Binding-site contacts:
Ligand atom N3 contacts residue LEU83 of chain 1.A at 3.9 Å.
Ligand atom O5' contacts residue ARG81 of chain 1.A at 3.3 Å (salt-bridge).
Ligand atom O4 contacts residue LEU83 of chain 1.A at 3.9 Å.
Ligand atom C5' contacts residue ARG81 of chain 1.A at 3.8 Å.
Ligand atom O5P contacts residue ARG35 of chain 1.A at 2.8 Å (salt-bridge).
Ligand atom C4 contacts residue LEU83 of chain 1.A at 3.8 Å (hydrophobic).
Ligand atom O4 contacts residue LEU37 of chain 1.A at 3.8 Å.
Ligand atom O5' contacts residue ARG35 of chain 1.A at 3.8 Å.
Ligand atom C4' contacts residue ARG81 of chain 1.A at 3.9 Å.
Ligand atom O6P contacts residue CA1 of chain 1.B at 3.2 Å.
Ligand atom C3' contacts residue LYS78 of chain 1.A at 4.0 Å.
Ligand atom P1 contacts residue TYR79 of chain 1.A at 3.7 Å.
Ligand atom O6P contacts residue TYR107 of chain 1.A at 3.9 Å.
Ligand atom C5M contacts residue TYR107 of chain 1.A at 3.6 Å (hydrophobic).
Ligand atom N3 contacts residue TYR109 of chain 1.A at 3.6 Å.
Ligand atom C1' contacts residue ASP77 of chain 1.A at 4.0 Å.
Ligand atom O2P contacts residue LYS78 of chain 1.A at 2.3 Å (salt-bridge).
Ligand atom C3' contacts residue TYR79 of chain 1.A at 3.9 Å (hydrophobic).
Ligand atom O2 contacts residue ASP77 of chain 1.A at 3.7 Å.
Ligand atom C5M contacts residue LEU36 of chain 1.A at 4.0 Å (hydrophobic).
Ligand atom P1 contacts residue LYS78 of chain 1.A at 3.7 Å.
Ligand atom O6P contacts residue ARG35 of chain 1.A at 2.8 Å (salt-bridge).
Ligand atom O4' contacts residue ASP77 of chain 1.A at 3.9 Å.
Ligand atom P2 contacts residue ARG35 of chain 1.A at 3.5 Å.
Ligand atom C5' contacts residue TYR107 of chain 1.A at 3.9 Å (hydrophobic).
Ligand atom O1P contacts residue TYR79 of chain 1.A at 2.9 Å (h-bond).
Ligand atom C4' contacts residue TYR107 of chain 1.A at 4.0 Å (hydrophobic).
Ligand atom C5 contacts residue LEU83 of chain 1.A at 4.0 Å (hydrophobic).
Ligand atom O6P contacts residue ASP40 of chain 1.A at 3.5 Å (salt-bridge).
Ligand atom O4 contacts residue TYR109 of chain 1.A at 4.0 Å.
Ligand atom C5M contacts residue ARG35 of chain 1.A at 3.6 Å.
Ligand atom C2 contacts residue ASP77 of chain 1.A at 3.9 Å.
Ligand atom N1 contacts residue ASP77 of chain 1.A at 4.1 Å.
Ligand atom O4' contacts residue ARG81 of chain 1.A at 2.9 Å (salt-bridge).
Ligand atom C1' contacts residue ARG81 of chain 1.A at 3.9 Å.
Ligand atom O5P contacts residue ARG81 of chain 1.A at 2.8 Å (salt-bridge).
Ligand atom C5 contacts residue TYR107 of chain 1.A at 3.8 Å (hydrophobic).
Ligand atom O2P contacts residue TYR79 of chain 1.A at 3.5 Å (h-bond).
Ligand atom P2 contacts residue ARG81 of chain 1.A at 4.0 Å.
Ligand atom C4 contacts residue TYR109 of chain 1.A at 3.9 Å (hydrophobic).

The small molecule below binds the protein below.
Small molecule (SMILES): Cc1cn([C@H]2C[C@H](OP(=O)(O)O)[C@@H](COP(=O)(O)O)O2)c(=O)[nH]c1=O

Sequence of chain 1.A:
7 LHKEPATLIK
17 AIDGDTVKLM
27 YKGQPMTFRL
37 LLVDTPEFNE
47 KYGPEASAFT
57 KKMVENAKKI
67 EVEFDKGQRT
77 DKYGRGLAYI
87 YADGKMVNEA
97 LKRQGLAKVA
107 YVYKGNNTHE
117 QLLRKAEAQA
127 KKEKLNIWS